Sequence of chain 1.K:
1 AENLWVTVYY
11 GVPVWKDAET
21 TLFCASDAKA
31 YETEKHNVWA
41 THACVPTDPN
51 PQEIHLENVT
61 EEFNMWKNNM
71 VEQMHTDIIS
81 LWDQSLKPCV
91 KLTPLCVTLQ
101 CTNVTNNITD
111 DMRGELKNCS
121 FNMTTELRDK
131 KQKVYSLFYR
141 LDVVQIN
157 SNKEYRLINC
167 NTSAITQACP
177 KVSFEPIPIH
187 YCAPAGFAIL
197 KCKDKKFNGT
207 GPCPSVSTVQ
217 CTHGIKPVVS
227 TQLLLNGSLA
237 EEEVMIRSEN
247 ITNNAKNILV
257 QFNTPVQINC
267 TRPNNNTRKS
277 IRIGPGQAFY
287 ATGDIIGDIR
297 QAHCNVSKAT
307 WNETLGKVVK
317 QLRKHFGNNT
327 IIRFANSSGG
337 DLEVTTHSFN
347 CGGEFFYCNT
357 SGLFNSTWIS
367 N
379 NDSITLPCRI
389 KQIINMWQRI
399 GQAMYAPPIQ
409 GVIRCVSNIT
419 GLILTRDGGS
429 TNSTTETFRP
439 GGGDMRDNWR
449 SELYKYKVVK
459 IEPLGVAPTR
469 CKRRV

Binding-site contacts:
Ligand atom O6 contacts residue ILE292 of chain 1.K at 3.3 Å.
Ligand atom C5 contacts residue ASN271 of chain 1.K at 3.6 Å.
Ligand atom O5 contacts residue ASN271 of chain 1.K at 2.3 Å (h-bond).
Ligand atom C4 contacts residue ASN271 of chain 1.K at 4.2 Å.
Ligand atom C8 contacts residue ASN271 of chain 1.K at 4.2 Å.
Ligand atom O7 contacts residue VAL410 of chain 1.K at 4.4 Å.
Ligand atom C2 contacts residue ASN271 of chain 1.K at 2.5 Å.
Ligand atom C1 contacts residue ASN271 of chain 1.K at 1.4 Å.
Ligand atom C3 contacts residue ASN271 of chain 1.K at 3.8 Å.
Ligand atom C6 contacts residue ILE292 of chain 1.K at 3.9 Å (hydrophobic).
Ligand atom N2 contacts residue ASN271 of chain 1.K at 3.0 Å (h-bond).
Ligand atom C7 contacts residue ASN271 of chain 1.K at 3.8 Å.
Ligand atom O5 contacts residue ILE292 of chain 1.K at 4.3 Å.

The small molecule below binds the protein below.
Small molecule (SMILES): CC(=O)N[C@H]1[C@H](O[C@H]2[C@H](O)[C@@H](NC(C)=O)CO[C@@H]2CO)O[C@H](CO)[C@@H](O)[C@@H]1O